Sequence of chain 4.A:
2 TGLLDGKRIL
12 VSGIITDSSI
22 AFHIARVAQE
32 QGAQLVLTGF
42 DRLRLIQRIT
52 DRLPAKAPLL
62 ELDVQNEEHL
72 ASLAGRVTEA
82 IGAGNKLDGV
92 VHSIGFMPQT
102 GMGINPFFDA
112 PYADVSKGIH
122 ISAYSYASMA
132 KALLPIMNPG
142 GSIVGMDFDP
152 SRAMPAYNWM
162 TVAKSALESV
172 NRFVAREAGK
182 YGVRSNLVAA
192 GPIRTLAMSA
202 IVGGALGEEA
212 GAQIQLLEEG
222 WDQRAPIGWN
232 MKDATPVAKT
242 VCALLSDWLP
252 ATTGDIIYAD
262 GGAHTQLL

This small molecule binds to this protein.
Small molecule (SMILES): Oc1cc(CCc2ccccc2)ccc1Oc1ccc(Cl)cc1Cl

Binding-site contacts:
Ligand atom O22 contacts residue NAD1 of chain 4.B at 2.6 Å (h-bond).
Ligand atom C28 contacts residue PHE149 of chain 4.A at 3.8 Å (hydrophobic).
Ligand atom C15 contacts residue GLY96 of chain 4.A at 3.5 Å.
Ligand atom O13 contacts residue NAD1 of chain 4.B at 3.2 Å (h-bond).
Ligand atom C14 contacts residue NAD1 of chain 4.B at 4.1 Å.
Ligand atom C3 contacts residue ALA198 of chain 4.A at 3.9 Å (hydrophobic).
Ligand atom C1 contacts residue TYR158 of chain 4.A at 3.5 Å (hydrophobic).
Ligand atom C17 contacts residue PHE97 of chain 4.A at 4.0 Å (hydrophobic).
Ligand atom C4 contacts residue NAD1 of chain 4.B at 3.4 Å.
Ligand atom CL20 contacts residue GLY96 of chain 4.A at 3.0 Å.
Ligand atom C16 contacts residue PHE97 of chain 4.A at 3.5 Å (hydrophobic).
Ligand atom C23 contacts residue PRO193 of chain 4.A at 3.6 Å (hydrophobic).
Ligand atom C23 contacts residue PHE149 of chain 4.A at 3.5 Å (hydrophobic).
Ligand atom C6 contacts residue NAD1 of chain 4.B at 3.3 Å.
Ligand atom O22 contacts residue MET161 of chain 4.A at 4.0 Å.
Ligand atom C22 contacts residue MET103 of chain 4.A at 4.0 Å (hydrophobic).
Ligand atom C6 contacts residue TYR158 of chain 4.A at 3.5 Å (hydrophobic).
Ligand atom CL21 contacts residue PHE97 of chain 4.A at 4.0 Å.
Ligand atom C2 contacts residue NAD1 of chain 4.B at 3.5 Å.
Ligand atom C3 contacts residue MET199 of chain 4.A at 3.8 Å (hydrophobic).
Ligand atom C18 contacts residue PHE149 of chain 4.A at 3.5 Å (hydrophobic).
Ligand atom CL20 contacts residue NAD1 of chain 4.B at 3.5 Å.
Ligand atom C22 contacts residue ILE202 of chain 4.A at 3.6 Å (hydrophobic).
Ligand atom C3 contacts residue NAD1 of chain 4.B at 3.9 Å.
Ligand atom C25 contacts residue ILE215 of chain 4.A at 3.1 Å (hydrophobic).
Ligand atom CL21 contacts residue MET98 of chain 4.A at 3.1 Å.
Ligand atom C14 contacts residue ALA198 of chain 4.A at 3.5 Å (hydrophobic).
Ligand atom O22 contacts residue LYS165 of chain 4.A at 3.7 Å.
Ligand atom C17 contacts residue MET98 of chain 4.A at 3.7 Å (hydrophobic).
Ligand atom C1 contacts residue NAD1 of chain 4.B at 3.4 Å.
Ligand atom C7 contacts residue NAD1 of chain 4.B at 3.0 Å.
Ligand atom C16 contacts residue GLY96 of chain 4.A at 3.3 Å.
Ligand atom C16 contacts residue ALA198 of chain 4.A at 3.9 Å (hydrophobic).
Ligand atom C15 contacts residue ALA198 of chain 4.A at 3.4 Å (hydrophobic).
Ligand atom C5 contacts residue NAD1 of chain 4.B at 3.3 Å.
Ligand atom CL20 contacts residue ALA198 of chain 4.A at 3.7 Å.
Ligand atom O13 contacts residue ALA198 of chain 4.A at 3.9 Å.
Ligand atom O22 contacts residue TYR158 of chain 4.A at 2.5 Å (h-bond).
Ligand atom C26 contacts residue ILE215 of chain 4.A at 3.3 Å (hydrophobic).
Ligand atom C4 contacts residue MET199 of chain 4.A at 3.9 Å (hydrophobic).